Binding-site contacts:
Ligand atom C3 contacts residue ASN181 of chain 1.A at 3.7 Å.
Ligand atom O7 contacts residue ASN181 of chain 1.A at 3.1 Å (h-bond).
Ligand atom C1 contacts residue GLN180 of chain 1.A at 4.2 Å.
Ligand atom C2 contacts residue ASN181 of chain 1.A at 2.3 Å.
Ligand atom C8 contacts residue ASN181 of chain 1.A at 4.3 Å.
Ligand atom C8 contacts residue GLN180 of chain 1.A at 3.5 Å.
Ligand atom C5 contacts residue ASN181 of chain 1.A at 3.6 Å.
Ligand atom N2 contacts residue ASN181 of chain 1.A at 2.7 Å (h-bond).
Ligand atom C4 contacts residue ASN181 of chain 1.A at 4.2 Å.
Ligand atom O6 contacts residue LEU109 of chain 1.A at 4.0 Å.
Ligand atom C7 contacts residue GLN180 of chain 1.A at 3.9 Å.
Ligand atom O5 contacts residue ASN181 of chain 1.A at 2.4 Å (h-bond).
Ligand atom C3 contacts residue GLN180 of chain 1.A at 4.3 Å.
Ligand atom C2 contacts residue GLN180 of chain 1.A at 4.0 Å.
Ligand atom C1 contacts residue ASN181 of chain 1.A at 1.4 Å.
Ligand atom C7 contacts residue ASN181 of chain 1.A at 3.1 Å.
Ligand atom C8 contacts residue GLN185 of chain 1.A at 3.7 Å.
Ligand atom N2 contacts residue GLN180 of chain 1.A at 3.1 Å (h-bond).

Sequence of chain 1.A:
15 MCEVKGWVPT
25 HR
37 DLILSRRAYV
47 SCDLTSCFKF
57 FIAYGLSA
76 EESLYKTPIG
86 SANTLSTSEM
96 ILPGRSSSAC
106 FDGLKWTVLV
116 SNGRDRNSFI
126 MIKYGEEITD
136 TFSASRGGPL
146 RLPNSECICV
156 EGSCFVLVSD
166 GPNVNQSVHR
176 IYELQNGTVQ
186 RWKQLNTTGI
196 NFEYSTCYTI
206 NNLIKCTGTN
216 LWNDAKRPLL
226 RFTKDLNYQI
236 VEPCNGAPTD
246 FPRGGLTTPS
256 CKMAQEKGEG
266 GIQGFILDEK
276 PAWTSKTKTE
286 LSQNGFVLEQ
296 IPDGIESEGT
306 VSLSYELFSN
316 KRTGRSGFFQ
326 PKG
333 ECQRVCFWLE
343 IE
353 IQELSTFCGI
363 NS

A small-molecule ligand and the protein it binds are described below.
Small molecule (SMILES): CC(=O)N[C@@H]1[C@@H](O)[C@H](O)[C@@H](CO)O[C@H]1O